This small molecule binds to this protein.
Small molecule (SMILES): N[C@@H](Cc1c[nH]c2ccccc12)C(=O)O

Sequence of chain 1.U:
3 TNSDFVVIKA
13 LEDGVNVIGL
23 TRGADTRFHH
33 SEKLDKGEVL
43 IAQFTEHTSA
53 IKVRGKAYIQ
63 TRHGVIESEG

Binding-site contacts:
Ligand atom OXT contacts residue HIS31 of chain 1.T at 4.0 Å.
Ligand atom NE1 contacts residue ALA44 of chain 1.T at 3.7 Å.
Ligand atom CB contacts residue THR28 of chain 1.U at 3.5 Å.
Ligand atom N contacts residue THR28 of chain 1.U at 2.7 Å (h-bond).
Ligand atom CB contacts residue THR23 of chain 1.U at 3.7 Å.
Ligand atom C contacts residue THR47 of chain 1.T at 3.5 Å.
Ligand atom CE2 contacts residue THR50 of chain 1.T at 4.0 Å.
Ligand atom CZ2 contacts residue ALA44 of chain 1.T at 4.0 Å (hydrophobic).
Ligand atom N contacts residue ARG24 of chain 1.U at 4.0 Å.
Ligand atom CE2 contacts residue GLN45 of chain 1.T at 3.9 Å.
Ligand atom CA contacts residue SER51 of chain 1.U at 4.0 Å.
Ligand atom O contacts residue THR23 of chain 1.U at 4.0 Å.
Ligand atom NE1 contacts residue GLN45 of chain 1.T at 2.8 Å (h-bond).
Ligand atom CE2 contacts residue ALA44 of chain 1.T at 4.0 Å (hydrophobic).
Ligand atom OXT contacts residue THR50 of chain 1.T at 2.8 Å (h-bond).
Ligand atom N contacts residue GLY25 of chain 1.U at 2.8 Å (h-bond).
Ligand atom O contacts residue SER51 of chain 1.U at 3.0 Å (h-bond).
Ligand atom CB contacts residue SER51 of chain 1.U at 3.4 Å.
Ligand atom CA contacts residue THR23 of chain 1.U at 3.8 Å.
Ligand atom CD1 contacts residue SER51 of chain 1.U at 3.6 Å.
Ligand atom CE3 contacts residue HIS31 of chain 1.T at 3.9 Å.
Ligand atom C contacts residue GLY25 of chain 1.U at 3.5 Å.
Ligand atom CH2 contacts residue GLY21 of chain 1.T at 3.5 Å.
Ligand atom CD1 contacts residue GLN45 of chain 1.T at 3.6 Å.
Ligand atom C contacts residue SER51 of chain 1.U at 3.6 Å.
Ligand atom N contacts residue ASP27 of chain 1.U at 3.0 Å (salt-bridge).
Ligand atom O contacts residue THR47 of chain 1.T at 3.6 Å.
Ligand atom CA contacts residue GLY25 of chain 1.U at 3.6 Å.
Ligand atom C contacts residue THR50 of chain 1.T at 4.0 Å.
Ligand atom N contacts residue THR23 of chain 1.U at 2.9 Å (h-bond).
Ligand atom O contacts residue ARG24 of chain 1.U at 3.5 Å.
Ligand atom CA contacts residue THR28 of chain 1.U at 3.1 Å.
Ligand atom CG contacts residue SER51 of chain 1.U at 3.9 Å.
Ligand atom OXT contacts residue HIS49 of chain 1.T at 3.7 Å.
Ligand atom CZ2 contacts residue THR50 of chain 1.T at 3.9 Å.
Ligand atom O contacts residue GLY25 of chain 1.U at 3.0 Å (h-bond).
Ligand atom CZ2 contacts residue ILE53 of chain 1.T at 3.9 Å (hydrophobic).
Ligand atom CD1 contacts residue THR47 of chain 1.T at 3.9 Å.
Ligand atom OXT contacts residue THR47 of chain 1.T at 2.6 Å (h-bond).
Ligand atom CZ3 contacts residue GLY21 of chain 1.T at 3.6 Å.

Sequence of chain 1.T:
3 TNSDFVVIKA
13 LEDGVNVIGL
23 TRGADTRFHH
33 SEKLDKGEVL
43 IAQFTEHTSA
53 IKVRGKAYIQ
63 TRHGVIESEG